Sequence of chain 1.D:
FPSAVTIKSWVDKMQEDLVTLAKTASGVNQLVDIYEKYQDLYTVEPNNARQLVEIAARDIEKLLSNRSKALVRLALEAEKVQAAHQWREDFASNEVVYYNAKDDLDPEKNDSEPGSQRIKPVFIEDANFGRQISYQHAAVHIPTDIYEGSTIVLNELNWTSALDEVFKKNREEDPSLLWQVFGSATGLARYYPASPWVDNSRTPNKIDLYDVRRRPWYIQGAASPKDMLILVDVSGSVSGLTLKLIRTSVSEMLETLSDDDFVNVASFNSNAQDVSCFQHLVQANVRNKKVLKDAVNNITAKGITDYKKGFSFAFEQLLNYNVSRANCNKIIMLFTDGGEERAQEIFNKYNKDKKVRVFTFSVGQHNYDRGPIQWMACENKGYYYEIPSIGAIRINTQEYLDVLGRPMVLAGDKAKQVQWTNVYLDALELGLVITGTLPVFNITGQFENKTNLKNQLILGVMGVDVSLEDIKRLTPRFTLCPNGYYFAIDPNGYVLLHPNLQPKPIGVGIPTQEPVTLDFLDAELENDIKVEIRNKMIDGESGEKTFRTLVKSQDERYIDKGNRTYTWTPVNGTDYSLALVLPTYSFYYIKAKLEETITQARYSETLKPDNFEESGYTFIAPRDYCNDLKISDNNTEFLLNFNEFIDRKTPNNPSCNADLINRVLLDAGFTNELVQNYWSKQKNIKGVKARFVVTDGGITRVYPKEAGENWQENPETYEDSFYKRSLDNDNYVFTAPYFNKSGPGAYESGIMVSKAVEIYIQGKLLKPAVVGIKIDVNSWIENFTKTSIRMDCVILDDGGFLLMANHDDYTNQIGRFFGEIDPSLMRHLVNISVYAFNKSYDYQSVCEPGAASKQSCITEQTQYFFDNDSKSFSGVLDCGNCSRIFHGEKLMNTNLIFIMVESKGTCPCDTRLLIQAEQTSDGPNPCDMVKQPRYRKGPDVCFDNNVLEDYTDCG

Binding-site contacts:
Ligand atom O7 contacts residue SER187 of chain 1.D at 3.9 Å.
Ligand atom C5 contacts residue GLN112 of chain 1.D at 4.0 Å.
Ligand atom C8 contacts residue TRP185 of chain 1.D at 3.8 Å (hydrophobic).
Ligand atom C3 contacts residue ASN184 of chain 1.D at 3.8 Å.
Ligand atom C6 contacts residue ARG114 of chain 1.D at 3.9 Å.
Ligand atom C6 contacts residue ASN184 of chain 1.D at 4.4 Å.
Ligand atom O5 contacts residue GLN112 of chain 1.D at 4.3 Å.
Ligand atom C2 contacts residue ASN184 of chain 1.D at 2.4 Å.
Ligand atom C5 contacts residue ASN184 of chain 1.D at 3.7 Å.
Ligand atom C7 contacts residue ASN184 of chain 1.D at 3.1 Å.
Ligand atom O5 contacts residue ASN184 of chain 1.D at 2.4 Å (h-bond).
Ligand atom O6 contacts residue GLU121 of chain 1.D at 4.3 Å.
Ligand atom O5 contacts residue ARG114 of chain 1.D at 4.2 Å.
Ligand atom C4 contacts residue ASN184 of chain 1.D at 4.2 Å.
Ligand atom N2 contacts residue ASN184 of chain 1.D at 2.9 Å (h-bond).
Ligand atom C1 contacts residue ASN184 of chain 1.D at 1.4 Å.
Ligand atom C1 contacts residue GLN112 of chain 1.D at 4.1 Å.
Ligand atom O6 contacts residue ARG114 of chain 1.D at 3.7 Å.
Ligand atom O7 contacts residue ASN184 of chain 1.D at 3.3 Å (h-bond).
Ligand atom O6 contacts residue ASN120 of chain 1.D at 3.4 Å.
Ligand atom O6 contacts residue ASN184 of chain 1.D at 3.8 Å.
Ligand atom C8 contacts residue ASN184 of chain 1.D at 3.6 Å.
Ligand atom C6 contacts residue ASN120 of chain 1.D at 3.9 Å.
Ligand atom C7 contacts residue TRP185 of chain 1.D at 4.3 Å (hydrophobic).
Ligand atom C8 contacts residue VAL107 of chain 1.D at 3.8 Å (hydrophobic).

The protein below binds the small molecule below.
Small molecule (SMILES): CC(=O)N[C@@H]1[C@@H](O)[C@H](O)[C@@H](CO)O[C@H]1O